Sequence of chain 1.D:
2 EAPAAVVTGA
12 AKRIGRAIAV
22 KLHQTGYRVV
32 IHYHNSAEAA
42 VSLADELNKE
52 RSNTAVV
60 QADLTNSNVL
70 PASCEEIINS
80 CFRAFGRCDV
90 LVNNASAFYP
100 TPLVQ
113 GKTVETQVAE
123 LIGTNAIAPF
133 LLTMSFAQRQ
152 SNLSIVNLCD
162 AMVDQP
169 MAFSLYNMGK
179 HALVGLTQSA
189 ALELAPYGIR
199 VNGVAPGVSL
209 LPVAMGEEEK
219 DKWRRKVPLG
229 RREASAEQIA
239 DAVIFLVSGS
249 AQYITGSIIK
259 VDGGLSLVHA

A protein and the small-molecule ligand that binds it are described below.
Small molecule (SMILES): Nc1nnc(-c2cnccc2N)s1

Binding-site contacts:
Ligand atom CAE contacts residue NAP1 of chain 1.N at 3.7 Å.
Ligand atom NAD contacts residue ASP161 of chain 1.D at 4.4 Å.
Ligand atom CAL contacts residue NAP1 of chain 1.N at 4.2 Å.
Ligand atom NAK contacts residue PHE97 of chain 1.D at 4.4 Å.
Ligand atom NAD contacts residue NAP1 of chain 1.N at 3.8 Å.
Ligand atom SAA contacts residue PHE97 of chain 1.D at 3.9 Å.
Ligand atom CAG contacts residue NAP1 of chain 1.N at 3.7 Å.
Ligand atom CAI contacts residue NAP1 of chain 1.N at 3.5 Å.
Ligand atom SAA contacts residue NAP1 of chain 1.N at 3.6 Å (h-bond).
Ligand atom NAM contacts residue TYR174 of chain 1.D at 3.3 Å (h-bond).
Ligand atom NAF contacts residue SER95 of chain 1.D at 3.0 Å (h-bond).
Ligand atom NAC contacts residue NAP1 of chain 1.N at 2.8 Å (h-bond).
Ligand atom CAH contacts residue GLY205 of chain 1.D at 4.4 Å.
Ligand atom NAF contacts residue NAP1 of chain 1.N at 3.0 Å (h-bond).
Ligand atom NAK contacts residue MET213 of chain 1.D at 4.3 Å.
Ligand atom NAC contacts residue SER95 of chain 1.D at 3.9 Å.
Ligand atom CAJ contacts residue PRO210 of chain 1.D at 3.5 Å (hydrophobic).
Ligand atom NAD contacts residue TYR174 of chain 1.D at 3.0 Å (h-bond).
Ligand atom CAE contacts residue PHE97 of chain 1.D at 3.8 Å (hydrophobic).
Ligand atom CAG contacts residue PHE97 of chain 1.D at 3.7 Å (hydrophobic).
Ligand atom NAM contacts residue ASP161 of chain 1.D at 3.2 Å (salt-bridge).
Ligand atom NAC contacts residue PHE97 of chain 1.D at 3.8 Å.
Ligand atom NAK contacts residue NAP1 of chain 1.N at 3.8 Å.
Ligand atom CAB contacts residue NAP1 of chain 1.N at 3.3 Å.
Ligand atom CAL contacts residue VAL206 of chain 1.D at 4.0 Å (hydrophobic).
Ligand atom CAB contacts residue PHE97 of chain 1.D at 3.5 Å (hydrophobic).
Ligand atom NAC contacts residue TYR174 of chain 1.D at 3.1 Å (h-bond).
Ligand atom CAH contacts residue NAP1 of chain 1.N at 4.1 Å.
Ligand atom CAE contacts residue TYR174 of chain 1.D at 4.3 Å (hydrophobic).
Ligand atom CAH contacts residue PHE97 of chain 1.D at 4.1 Å (hydrophobic).
Ligand atom NAM contacts residue PHE97 of chain 1.D at 3.6 Å.
Ligand atom CAL contacts residue PHE97 of chain 1.D at 4.4 Å (hydrophobic).
Ligand atom NAM contacts residue NAP1 of chain 1.N at 3.5 Å.
Ligand atom NAF contacts residue PHE97 of chain 1.D at 3.8 Å.
Ligand atom CAJ contacts residue NAP1 of chain 1.N at 3.7 Å.
Ligand atom CAI contacts residue PHE97 of chain 1.D at 3.7 Å (hydrophobic).
Ligand atom NAK contacts residue PRO210 of chain 1.D at 3.5 Å.
Ligand atom CAJ contacts residue PHE97 of chain 1.D at 3.9 Å (hydrophobic).
Ligand atom NAD contacts residue PHE97 of chain 1.D at 3.5 Å.
Ligand atom CAB contacts residue SER95 of chain 1.D at 3.8 Å.